Binding-site contacts:
Ligand atom N contacts residue TRP108 of chain 2.B at 3.8 Å.
Ligand atom NE2 contacts residue TRP96 of chain 1.A at 3.2 Å.
Ligand atom OE1 contacts residue TRP67 of chain 1.A at 3.7 Å.
Ligand atom NE2 contacts residue THR78 of chain 1.A at 3.9 Å.
Ligand atom CG contacts residue ALA105 of chain 2.B at 3.9 Å (hydrophobic).
Ligand atom CB contacts residue LEA1 of chain 1.E at 3.7 Å.
Ligand atom CG contacts residue TRP67 of chain 1.A at 3.5 Å (hydrophobic).
Ligand atom OE1 contacts residue LEU98 of chain 1.A at 3.7 Å.
Ligand atom CA contacts residue LEA1 of chain 1.E at 3.6 Å.
Ligand atom CB contacts residue TYR42 of chain 1.A at 3.7 Å (hydrophobic).
Ligand atom CG contacts residue TYR42 of chain 1.A at 3.6 Å (hydrophobic).
Ligand atom CD contacts residue ALA34 of chain 1.A at 3.8 Å (hydrophobic).
Ligand atom O contacts residue LEA1 of chain 1.E at 3.4 Å.
Ligand atom CD contacts residue TRP108 of chain 2.B at 3.5 Å (hydrophobic).
Ligand atom O contacts residue SER33 of chain 1.A at 2.9 Å (h-bond).
Ligand atom N contacts residue LEA1 of chain 1.E at 1.3 Å.
Ligand atom CA contacts residue ALA34 of chain 1.A at 3.8 Å (hydrophobic).
Ligand atom CA contacts residue SER33 of chain 1.A at 3.3 Å.
Ligand atom CA contacts residue TRP108 of chain 2.B at 3.5 Å (hydrophobic).
Ligand atom O contacts residue ALA34 of chain 1.A at 3.7 Å.
Ligand atom CE1 contacts residue TRP67 of chain 1.A at 3.4 Å (hydrophobic).
Ligand atom C contacts residue SER33 of chain 1.A at 3.4 Å.
Ligand atom CG contacts residue VAL35 of chain 1.A at 3.5 Å (hydrophobic).
Ligand atom CG contacts residue ALA34 of chain 1.A at 3.4 Å (hydrophobic).
Ligand atom CB contacts residue TRP67 of chain 1.A at 3.8 Å (hydrophobic).
Ligand atom NE2 contacts residue SER76 of chain 1.A at 3.1 Å (h-bond).
Ligand atom CD contacts residue THR78 of chain 1.A at 3.9 Å.
Ligand atom CB contacts residue TRP108 of chain 2.B at 3.8 Å (hydrophobic).
Ligand atom OE1 contacts residue THR78 of chain 1.A at 2.7 Å (h-bond).
Ligand atom O contacts residue LEU13 of chain 1.A at 3.4 Å.
Ligand atom CB contacts residue SER33 of chain 1.A at 4.0 Å.
Ligand atom CB contacts residue LEA1 of chain 1.E at 2.8 Å.
Ligand atom C contacts residue LEA1 of chain 1.E at 3.0 Å.
Ligand atom CD2 contacts residue SER76 of chain 1.A at 3.9 Å.
Ligand atom N contacts residue LEA1 of chain 1.E at 3.4 Å (h-bond).
Ligand atom CA contacts residue LEA1 of chain 1.E at 2.4 Å.
Ligand atom CB contacts residue TRP67 of chain 1.A at 3.9 Å (hydrophobic).
Ligand atom NE2 contacts residue TRP67 of chain 1.A at 3.6 Å.
Ligand atom SG contacts residue LEA1 of chain 1.E at 1.8 Å.
Ligand atom CD contacts residue LEA1 of chain 1.E at 3.5 Å.

Sequence of chain 2.B:
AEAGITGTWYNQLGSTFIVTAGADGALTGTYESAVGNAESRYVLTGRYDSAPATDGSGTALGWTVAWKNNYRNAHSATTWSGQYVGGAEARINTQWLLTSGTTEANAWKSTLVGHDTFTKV

A protein and the small-molecule ligand that binds it are described below.
Small molecule (SMILES): NC(=O)CC[C@H](NC(=O)[C@@H]1CCCN1C(=O)[C@@H](N)Cc1c[nH]cn1)C(=O)NCC(=O)N1CCC[C@H]1C(=O)N1CCC[C@H]1C(=O)N[C@@H](CS)C(=O)N[C@@H](CCCC[NH3+])C(N)=O

Sequence of chain 1.A:
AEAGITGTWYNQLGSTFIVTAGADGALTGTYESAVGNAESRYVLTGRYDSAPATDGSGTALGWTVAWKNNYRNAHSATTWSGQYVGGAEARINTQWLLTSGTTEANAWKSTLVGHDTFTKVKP